The protein below binds the small molecule below.
Small molecule (SMILES): [H]/N=C1\N[C@](c2ccccc2)(c2cccc(-c3cccc(OC)c3)c2)C(=O)N1C

Sequence of chain 1.A:
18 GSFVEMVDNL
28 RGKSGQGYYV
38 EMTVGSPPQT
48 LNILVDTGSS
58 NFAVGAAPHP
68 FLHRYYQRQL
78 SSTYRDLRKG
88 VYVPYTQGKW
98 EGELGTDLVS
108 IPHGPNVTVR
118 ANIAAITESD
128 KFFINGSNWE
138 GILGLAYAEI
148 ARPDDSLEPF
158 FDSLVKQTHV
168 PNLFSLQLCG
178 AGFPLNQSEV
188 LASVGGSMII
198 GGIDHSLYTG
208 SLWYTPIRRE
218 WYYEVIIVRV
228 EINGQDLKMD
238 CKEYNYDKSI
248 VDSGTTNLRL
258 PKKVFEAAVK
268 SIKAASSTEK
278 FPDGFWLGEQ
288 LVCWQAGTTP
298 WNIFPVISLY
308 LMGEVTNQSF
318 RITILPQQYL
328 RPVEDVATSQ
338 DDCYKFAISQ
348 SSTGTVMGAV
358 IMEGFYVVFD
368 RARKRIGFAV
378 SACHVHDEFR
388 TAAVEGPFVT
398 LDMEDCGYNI

Binding-site contacts:
Ligand atom C23 contacts residue GLY34 of chain 1.A at 3.7 Å.
Ligand atom C17 contacts residue GLN33 of chain 1.A at 3.5 Å.
Ligand atom C4 contacts residue THR252 of chain 1.A at 3.3 Å.
Ligand atom C20 contacts residue ILE131 of chain 1.A at 3.3 Å (hydrophobic).
Ligand atom C14 contacts residue TRP136 of chain 1.A at 3.5 Å (hydrophobic).
Ligand atom C21 contacts residue GLY32 of chain 1.A at 3.5 Å.
Ligand atom N3 contacts residue ASP249 of chain 1.A at 2.8 Å (salt-bridge).
Ligand atom C22 contacts residue GLY34 of chain 1.A at 3.7 Å.
Ligand atom C6 contacts residue SER56 of chain 1.A at 3.8 Å.
Ligand atom C4 contacts residue ASP249 of chain 1.A at 3.6 Å.
Ligand atom C7 contacts residue ILE139 of chain 1.A at 3.5 Å (hydrophobic).
Ligand atom N2 contacts residue GLY251 of chain 1.A at 3.3 Å (h-bond).
Ligand atom N3 contacts residue ASP53 of chain 1.A at 2.8 Å (salt-bridge).
Ligand atom C21 contacts residue GLN33 of chain 1.A at 3.7 Å.
Ligand atom N3 contacts residue GLY55 of chain 1.A at 3.8 Å.
Ligand atom N1 contacts residue ASP53 of chain 1.A at 2.7 Å (salt-bridge).
Ligand atom N3 contacts residue GLY251 of chain 1.A at 3.3 Å (h-bond).
Ligand atom O2 contacts residue SER250 of chain 1.A at 3.4 Å (h-bond).
Ligand atom C6 contacts residue ILE139 of chain 1.A at 3.5 Å (hydrophobic).
Ligand atom C23 contacts residue SER31 of chain 1.A at 3.2 Å.
Ligand atom C23 contacts residue SER250 of chain 1.A at 3.4 Å.
Ligand atom C13 contacts residue PHE129 of chain 1.A at 3.6 Å (hydrophobic).
Ligand atom C22 contacts residue GLY251 of chain 1.A at 3.7 Å.
Ligand atom C21 contacts residue ILE131 of chain 1.A at 3.5 Å (hydrophobic).
Ligand atom C3 contacts residue GLY251 of chain 1.A at 3.2 Å.
Ligand atom C17 contacts residue THR253 of chain 1.A at 3.7 Å.
Ligand atom C17 contacts residue GLY32 of chain 1.A at 3.8 Å.
Ligand atom C17 contacts residue GLY34 of chain 1.A at 3.4 Å.
Ligand atom C16 contacts residue GLY251 of chain 1.A at 3.4 Å.
Ligand atom O2 contacts residue GLY251 of chain 1.A at 3.4 Å.
Ligand atom C4 contacts residue GLY251 of chain 1.A at 3.6 Å.
Ligand atom N1 contacts residue GLY251 of chain 1.A at 3.8 Å.
Ligand atom C7 contacts residue SER56 of chain 1.A at 3.7 Å.
Ligand atom C9 contacts residue TYR92 of chain 1.A at 3.6 Å (hydrophobic).
Ligand atom C6 contacts residue ASP53 of chain 1.A at 3.5 Å.
Ligand atom C18 contacts residue GLY251 of chain 1.A at 3.3 Å.
Ligand atom C3 contacts residue ASP53 of chain 1.A at 3.5 Å.
Ligand atom C8 contacts residue TRP97 of chain 1.A at 3.6 Å (hydrophobic).
Ligand atom C12 contacts residue PHE129 of chain 1.A at 3.7 Å (hydrophobic).
Ligand atom O2 contacts residue GLY34 of chain 1.A at 3.6 Å.